The protein below binds the small molecule below.
Small molecule (SMILES): CC(=O)C(=O)O

Binding-site contacts:
Ligand atom O contacts residue ASP57 of chain 1.D at 4.0 Å.
Ligand atom OXT contacts residue TYR42 of chain 1.D at 3.6 Å.
Ligand atom OXT contacts residue SIN1 of chain 1.O at 3.8 Å.
Ligand atom O3 contacts residue MG1 of chain 1.M at 2.1 Å.
Ligand atom OXT contacts residue MG1 of chain 1.M at 4.1 Å.
Ligand atom C contacts residue GLY46 of chain 1.D at 3.9 Å.
Ligand atom O contacts residue MG1 of chain 1.M at 2.1 Å.
Ligand atom OXT contacts residue PRO235 of chain 1.D at 3.4 Å.
Ligand atom CB contacts residue ASN209 of chain 1.D at 3.7 Å.
Ligand atom C contacts residue TYR42 of chain 1.D at 3.4 Å (hydrophobic).
Ligand atom O3 contacts residue HIS112 of chain 1.D at 3.8 Å.
Ligand atom OXT contacts residue GLY45 of chain 1.D at 4.1 Å.
Ligand atom CB contacts residue SIN1 of chain 1.O at 3.8 Å.
Ligand atom O3 contacts residue TYR42 of chain 1.D at 3.6 Å (h-bond).
Ligand atom CA contacts residue SIN1 of chain 1.O at 3.6 Å.
Ligand atom CB contacts residue LEU233 of chain 1.D at 4.2 Å (hydrophobic).
Ligand atom OXT contacts residue SER44 of chain 1.D at 2.6 Å (h-bond).
Ligand atom CB contacts residue PHE185 of chain 1.D at 4.1 Å (hydrophobic).
Ligand atom O contacts residue SER44 of chain 1.D at 3.3 Å (h-bond).
Ligand atom CA contacts residue ARG157 of chain 1.D at 3.7 Å.
Ligand atom CA contacts residue TYR42 of chain 1.D at 3.1 Å (hydrophobic).
Ligand atom CA contacts residue MG1 of chain 1.M at 2.8 Å.
Ligand atom CB contacts residue PRO235 of chain 1.D at 4.1 Å (hydrophobic).
Ligand atom C contacts residue GLY45 of chain 1.D at 3.9 Å.
Ligand atom O contacts residue GLY46 of chain 1.D at 2.8 Å (h-bond).
Ligand atom C contacts residue MG1 of chain 1.M at 2.9 Å.
Ligand atom C contacts residue ASP84 of chain 1.D at 3.3 Å.
Ligand atom CB contacts residue TYR42 of chain 1.D at 3.2 Å (hydrophobic).
Ligand atom CB contacts residue ARG157 of chain 1.D at 4.1 Å.
Ligand atom O contacts residue ASP84 of chain 1.D at 2.8 Å (salt-bridge).
Ligand atom O contacts residue TYR42 of chain 1.D at 4.1 Å.
Ligand atom C contacts residue SER44 of chain 1.D at 3.3 Å.
Ligand atom C contacts residue SIN1 of chain 1.O at 3.5 Å.
Ligand atom O contacts residue SIN1 of chain 1.O at 3.7 Å.
Ligand atom O3 contacts residue ARG157 of chain 1.D at 2.7 Å (salt-bridge).
Ligand atom OXT contacts residue GLY46 of chain 1.D at 4.2 Å.
Ligand atom O3 contacts residue ASP84 of chain 1.D at 2.9 Å (salt-bridge).
Ligand atom O contacts residue GLY45 of chain 1.D at 3.3 Å (h-bond).
Ligand atom O3 contacts residue SIN1 of chain 1.O at 3.5 Å (h-bond).
Ligand atom CA contacts residue ASP84 of chain 1.D at 3.3 Å.

Sequence of chain 1.D:
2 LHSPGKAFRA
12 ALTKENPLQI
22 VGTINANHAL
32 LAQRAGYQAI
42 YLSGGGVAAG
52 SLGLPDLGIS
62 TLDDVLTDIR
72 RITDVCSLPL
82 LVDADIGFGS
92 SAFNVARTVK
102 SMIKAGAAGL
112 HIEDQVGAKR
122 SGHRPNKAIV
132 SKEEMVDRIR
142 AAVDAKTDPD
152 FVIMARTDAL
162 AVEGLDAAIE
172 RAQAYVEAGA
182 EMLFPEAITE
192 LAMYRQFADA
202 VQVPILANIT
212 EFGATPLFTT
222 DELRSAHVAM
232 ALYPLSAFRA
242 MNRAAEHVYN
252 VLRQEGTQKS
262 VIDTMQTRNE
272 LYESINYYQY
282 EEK